Sequence of chain 1.C:
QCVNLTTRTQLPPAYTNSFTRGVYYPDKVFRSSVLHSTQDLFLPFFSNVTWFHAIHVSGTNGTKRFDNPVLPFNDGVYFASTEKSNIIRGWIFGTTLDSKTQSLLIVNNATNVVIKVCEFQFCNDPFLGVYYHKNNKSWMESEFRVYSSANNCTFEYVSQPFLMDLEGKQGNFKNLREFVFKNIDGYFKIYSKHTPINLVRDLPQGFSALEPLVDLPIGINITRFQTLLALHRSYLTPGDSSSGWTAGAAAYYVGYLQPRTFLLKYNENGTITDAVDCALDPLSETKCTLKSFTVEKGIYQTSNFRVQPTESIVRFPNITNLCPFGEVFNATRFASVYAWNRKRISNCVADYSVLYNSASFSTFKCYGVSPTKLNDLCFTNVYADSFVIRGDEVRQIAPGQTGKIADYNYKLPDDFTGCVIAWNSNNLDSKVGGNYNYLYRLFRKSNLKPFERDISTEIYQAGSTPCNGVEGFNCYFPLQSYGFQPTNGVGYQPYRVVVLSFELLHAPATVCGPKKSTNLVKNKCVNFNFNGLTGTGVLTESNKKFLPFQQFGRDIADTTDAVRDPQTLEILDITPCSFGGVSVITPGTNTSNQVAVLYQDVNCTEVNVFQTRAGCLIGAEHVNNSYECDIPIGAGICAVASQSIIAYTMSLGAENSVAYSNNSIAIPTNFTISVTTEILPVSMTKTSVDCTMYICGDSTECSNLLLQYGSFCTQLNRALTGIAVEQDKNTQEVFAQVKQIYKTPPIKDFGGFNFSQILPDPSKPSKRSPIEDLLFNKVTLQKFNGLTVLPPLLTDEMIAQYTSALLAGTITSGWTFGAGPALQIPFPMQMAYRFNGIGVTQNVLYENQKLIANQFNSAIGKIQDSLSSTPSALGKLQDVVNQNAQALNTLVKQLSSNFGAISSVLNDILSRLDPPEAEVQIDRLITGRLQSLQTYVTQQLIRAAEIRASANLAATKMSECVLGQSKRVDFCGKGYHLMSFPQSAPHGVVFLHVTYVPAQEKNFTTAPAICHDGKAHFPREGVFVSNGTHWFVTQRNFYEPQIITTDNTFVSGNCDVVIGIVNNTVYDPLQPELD

Binding-site contacts:
Ligand atom O5 contacts residue ASN122 of chain 1.C at 2.4 Å (h-bond).
Ligand atom N2 contacts residue ASN125 of chain 1.C at 3.7 Å.
Ligand atom N2 contacts residue THR124 of chain 1.C at 3.8 Å.
Ligand atom O3 contacts residue ASN122 of chain 1.C at 4.1 Å.
Ligand atom C5 contacts residue THR124 of chain 1.C at 4.2 Å.
Ligand atom C8 contacts residue THR124 of chain 1.C at 3.6 Å.
Ligand atom C2 contacts residue ASN122 of chain 1.C at 2.4 Å.
Ligand atom O7 contacts residue GLU154 of chain 1.C at 3.9 Å.
Ligand atom C4 contacts residue ASN122 of chain 1.C at 4.2 Å.
Ligand atom O6 contacts residue GLU169 of chain 1.C at 4.3 Å.
Ligand atom O5 contacts residue VAL127 of chain 1.C at 4.4 Å.
Ligand atom C2 contacts residue THR124 of chain 1.C at 4.1 Å.
Ligand atom C3 contacts residue ASN122 of chain 1.C at 3.7 Å.
Ligand atom C6 contacts residue VAL127 of chain 1.C at 3.6 Å (hydrophobic).
Ligand atom C1 contacts residue THR124 of chain 1.C at 3.3 Å.
Ligand atom C5 contacts residue ASN122 of chain 1.C at 3.6 Å.
Ligand atom O5 contacts residue THR124 of chain 1.C at 4.1 Å.
Ligand atom C7 contacts residue THR124 of chain 1.C at 3.9 Å.
Ligand atom O7 contacts residue THR124 of chain 1.C at 3.3 Å.
Ligand atom C5 contacts residue VAL127 of chain 1.C at 3.9 Å (hydrophobic).
Ligand atom C1 contacts residue ASN122 of chain 1.C at 1.4 Å.
Ligand atom N2 contacts residue ASN122 of chain 1.C at 3.1 Å (h-bond).
Ligand atom O7 contacts residue ASN122 of chain 1.C at 3.8 Å.
Ligand atom O4 contacts residue THR124 of chain 1.C at 3.8 Å.
Ligand atom O7 contacts residue ASN125 of chain 1.C at 4.4 Å.
Ligand atom O6 contacts residue LYS129 of chain 1.C at 3.7 Å.
Ligand atom C7 contacts residue ASN122 of chain 1.C at 3.7 Å.
Ligand atom C1 contacts residue ASN125 of chain 1.C at 4.5 Å.

The protein below binds the small molecule below.
Small molecule (SMILES): CC(=O)N[C@H]1[C@H](O[C@H]2[C@H](O)[C@@H](NC(C)=O)CO[C@@H]2CO)O[C@H](CO)[C@@H](O)[C@@H]1O